The small molecule below binds the protein below.
Small molecule (SMILES): CC(=O)N[C@H]1[C@H](O[C@H]2[C@H](O)[C@@H](NC(C)=O)CO[C@@H]2CO)O[C@H](CO)[C@@H](O)[C@@H]1O

Sequence of chain 1.D:
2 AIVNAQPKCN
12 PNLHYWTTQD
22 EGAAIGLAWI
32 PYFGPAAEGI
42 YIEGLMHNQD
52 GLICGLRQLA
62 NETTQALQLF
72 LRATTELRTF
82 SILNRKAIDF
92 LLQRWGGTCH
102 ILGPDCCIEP

Binding-site contacts:
Ligand atom C8 contacts residue TRP30 of chain 1.D at 4.3 Å (hydrophobic).
Ligand atom O3 contacts residue GLU129 of chain 1.G at 4.4 Å.
Ligand atom C3 contacts residue ASN62 of chain 1.E at 3.8 Å.
Ligand atom N2 contacts residue ASN62 of chain 1.E at 2.9 Å (h-bond).
Ligand atom C5 contacts residue GLU129 of chain 1.G at 4.4 Å.
Ligand atom C4 contacts residue ASN62 of chain 1.E at 4.2 Å.
Ligand atom O7 contacts residue GLU129 of chain 1.G at 4.2 Å.
Ligand atom C1 contacts residue ASN62 of chain 1.E at 1.4 Å.
Ligand atom C2 contacts residue ASN62 of chain 1.E at 2.5 Å.
Ligand atom O6 contacts residue GLU129 of chain 1.G at 4.1 Å.
Ligand atom O5 contacts residue GLN7 of chain 1.E at 3.6 Å.
Ligand atom C5 contacts residue ASN62 of chain 1.E at 3.6 Å.
Ligand atom O6 contacts residue PRO8 of chain 1.E at 4.2 Å.
Ligand atom C8 contacts residue GLU129 of chain 1.G at 3.8 Å.
Ligand atom C6 contacts residue GLN7 of chain 1.E at 4.1 Å.
Ligand atom C1 contacts residue GLN7 of chain 1.E at 4.3 Å.
Ligand atom C8 contacts residue THR65 of chain 1.E at 3.6 Å.
Ligand atom C6 contacts residue GLU129 of chain 1.G at 4.2 Å.
Ligand atom O7 contacts residue ASN62 of chain 1.E at 4.4 Å.
Ligand atom C7 contacts residue ASN62 of chain 1.E at 3.9 Å.
Ligand atom C8 contacts residue VAL153 of chain 1.G at 4.4 Å (hydrophobic).
Ligand atom C8 contacts residue GLY130 of chain 1.G at 4.5 Å.
Ligand atom O5 contacts residue ASN62 of chain 1.E at 2.3 Å (h-bond).
Ligand atom O6 contacts residue GLN7 of chain 1.E at 3.2 Å (h-bond).
Ligand atom C7 contacts residue GLU129 of chain 1.G at 4.1 Å.
Ligand atom C8 contacts residue ALA131 of chain 1.G at 4.4 Å (hydrophobic).
Ligand atom O7 contacts residue ALA131 of chain 1.G at 4.4 Å.

Sequence of chain 1.E:
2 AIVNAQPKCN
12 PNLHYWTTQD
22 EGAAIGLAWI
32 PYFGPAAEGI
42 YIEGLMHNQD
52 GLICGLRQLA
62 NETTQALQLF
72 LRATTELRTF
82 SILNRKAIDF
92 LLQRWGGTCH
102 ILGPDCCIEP

Sequence of chain 1.G:
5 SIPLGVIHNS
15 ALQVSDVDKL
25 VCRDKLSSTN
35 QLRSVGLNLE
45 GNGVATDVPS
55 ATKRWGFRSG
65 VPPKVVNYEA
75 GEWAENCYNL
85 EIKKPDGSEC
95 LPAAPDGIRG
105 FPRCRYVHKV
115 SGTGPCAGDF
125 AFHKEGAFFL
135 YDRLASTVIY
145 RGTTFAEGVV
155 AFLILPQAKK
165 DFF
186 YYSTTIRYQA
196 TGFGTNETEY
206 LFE